Sequence of chain 2.A:
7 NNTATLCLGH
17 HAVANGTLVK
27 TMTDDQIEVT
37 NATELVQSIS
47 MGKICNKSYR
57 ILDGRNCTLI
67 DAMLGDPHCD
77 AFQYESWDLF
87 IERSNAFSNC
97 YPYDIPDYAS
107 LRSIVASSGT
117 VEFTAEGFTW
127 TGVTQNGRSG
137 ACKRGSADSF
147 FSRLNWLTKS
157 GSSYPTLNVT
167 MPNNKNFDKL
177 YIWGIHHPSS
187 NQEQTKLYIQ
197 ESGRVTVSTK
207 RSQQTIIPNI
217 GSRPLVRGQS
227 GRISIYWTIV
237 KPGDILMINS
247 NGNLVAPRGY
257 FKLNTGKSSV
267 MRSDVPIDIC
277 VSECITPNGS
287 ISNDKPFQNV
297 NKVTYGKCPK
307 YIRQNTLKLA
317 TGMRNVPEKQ

A protein and the small-molecule ligand that binds it are described below.
Small molecule (SMILES): CC(=O)N[C@H]1[C@H](O[C@H]2[C@H](O)[C@@H](NC(C)=O)CO[C@@H]2CO)O[C@H](CO)[C@@H](O)[C@@H]1O

Binding-site contacts:
Ligand atom C5 contacts residue ALA38 of chain 2.A at 4.5 Å (hydrophobic).
Ligand atom C2 contacts residue ASN37 of chain 2.A at 2.3 Å.
Ligand atom C6 contacts residue ALA38 of chain 2.A at 4.1 Å (hydrophobic).
Ligand atom O5 contacts residue THR317 of chain 2.A at 4.4 Å.
Ligand atom N2 contacts residue ASN37 of chain 2.A at 2.9 Å (h-bond).
Ligand atom C4 contacts residue ASN37 of chain 2.A at 4.2 Å.
Ligand atom C1 contacts residue ASN37 of chain 2.A at 1.4 Å.
Ligand atom C8 contacts residue ASN37 of chain 2.A at 4.1 Å.
Ligand atom O6 contacts residue THR39 of chain 2.A at 3.8 Å.
Ligand atom O5 contacts residue ALA38 of chain 2.A at 3.7 Å.
Ligand atom C5 contacts residue ASN37 of chain 2.A at 3.7 Å.
Ligand atom O5 contacts residue ASN37 of chain 2.A at 2.4 Å (h-bond).
Ligand atom C7 contacts residue ASN37 of chain 2.A at 3.7 Å.
Ligand atom O6 contacts residue ALA38 of chain 2.A at 2.8 Å (h-bond).
Ligand atom C3 contacts residue ASN37 of chain 2.A at 3.7 Å.